Sequence of chain 1.A:
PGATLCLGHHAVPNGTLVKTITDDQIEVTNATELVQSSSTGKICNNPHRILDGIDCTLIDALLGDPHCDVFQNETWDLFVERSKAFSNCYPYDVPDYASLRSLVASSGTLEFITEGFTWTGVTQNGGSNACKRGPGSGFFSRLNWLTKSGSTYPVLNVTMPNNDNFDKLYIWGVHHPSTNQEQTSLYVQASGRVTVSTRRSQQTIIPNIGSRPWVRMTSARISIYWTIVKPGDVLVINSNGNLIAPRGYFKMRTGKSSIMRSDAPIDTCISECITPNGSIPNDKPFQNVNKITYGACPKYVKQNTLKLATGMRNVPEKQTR

Binding-site contacts:
Ligand atom C4 contacts residue PHE114 of chain 1.A at 4.5 Å (hydrophobic).
Ligand atom C4 contacts residue ASN75 of chain 1.A at 4.2 Å.
Ligand atom C5 contacts residue PHE114 of chain 1.A at 3.7 Å (hydrophobic).
Ligand atom O5 contacts residue ASN75 of chain 1.A at 2.4 Å (h-bond).
Ligand atom C3 contacts residue PHE114 of chain 1.A at 4.2 Å (hydrophobic).
Ligand atom N2 contacts residue ASN75 of chain 1.A at 2.8 Å (h-bond).
Ligand atom C8 contacts residue ASN75 of chain 1.A at 4.4 Å.
Ligand atom C1 contacts residue ASN75 of chain 1.A at 1.4 Å.
Ligand atom C3 contacts residue ASN75 of chain 1.A at 3.7 Å.
Ligand atom C8 contacts residue GLN74 of chain 1.A at 3.4 Å.
Ligand atom O7 contacts residue ASN75 of chain 1.A at 3.3 Å (h-bond).
Ligand atom C2 contacts residue ASN75 of chain 1.A at 2.4 Å.
Ligand atom C1 contacts residue PHE114 of chain 1.A at 3.7 Å (hydrophobic).
Ligand atom C7 contacts residue ASN75 of chain 1.A at 3.2 Å.
Ligand atom O5 contacts residue PHE114 of chain 1.A at 3.9 Å.
Ligand atom C5 contacts residue ASN75 of chain 1.A at 3.7 Å.

This protein binds this small molecule.
Small molecule (SMILES): CC(=O)N[C@@H]1[C@@H](O)[C@H](O)[C@@H](CO)O[C@H]1O